Sequence of chain 22.A:
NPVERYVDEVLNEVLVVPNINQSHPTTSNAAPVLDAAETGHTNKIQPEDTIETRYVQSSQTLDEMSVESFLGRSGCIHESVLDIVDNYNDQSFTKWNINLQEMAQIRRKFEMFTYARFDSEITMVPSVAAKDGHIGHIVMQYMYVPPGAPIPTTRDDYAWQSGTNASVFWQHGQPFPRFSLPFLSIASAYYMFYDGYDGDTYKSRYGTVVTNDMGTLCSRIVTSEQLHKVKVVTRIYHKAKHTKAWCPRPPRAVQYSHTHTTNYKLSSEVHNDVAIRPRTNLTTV

The small molecule below binds the protein below.
Small molecule (SMILES): Cc1cc(CCCOc2c(C)cc(-c3coc(C)n3)cc2C)on1

Binding-site contacts:
Ligand atom C4 contacts residue TYR190 of chain 22.A at 3.8 Å (hydrophobic).
Ligand atom CM6 contacts residue TYR144 of chain 22.A at 3.7 Å (hydrophobic).
Ligand atom C6B contacts residue LEU181 of chain 22.A at 3.3 Å (hydrophobic).
Ligand atom C6B contacts residue ILE98 of chain 22.A at 3.6 Å (hydrophobic).
Ligand atom N3A contacts residue PHE179 of chain 22.A at 3.0 Å.
Ligand atom C4A contacts residue TYR144 of chain 22.A at 3.8 Å (hydrophobic).
Ligand atom C2B contacts residue ILE122 of chain 22.A at 3.9 Å (hydrophobic).
Ligand atom C4B contacts residue PHE179 of chain 22.A at 3.9 Å (hydrophobic).
Ligand atom C1A contacts residue PHE179 of chain 22.A at 3.5 Å (hydrophobic).
Ligand atom N2 contacts residue MET214 of chain 22.A at 3.8 Å.
Ligand atom O1B contacts residue ILE98 of chain 22.A at 2.9 Å.
Ligand atom N2 contacts residue LEU100 of chain 22.A at 3.8 Å.
Ligand atom CM4 contacts residue PHE179 of chain 22.A at 3.9 Å (hydrophobic).
Ligand atom C1C contacts residue MET214 of chain 22.A at 3.7 Å (hydrophobic).
Ligand atom CM4 contacts residue VAL168 of chain 22.A at 3.5 Å (hydrophobic).
Ligand atom C2A contacts residue TYR144 of chain 22.A at 3.7 Å (hydrophobic).
Ligand atom CM6 contacts residue LEU181 of chain 22.A at 3.7 Å (hydrophobic).
Ligand atom CM3 contacts residue TYR190 of chain 22.A at 3.9 Å (hydrophobic).
Ligand atom C4B contacts residue LEU181 of chain 22.A at 3.8 Å (hydrophobic).
Ligand atom O5A contacts residue TYR144 of chain 22.A at 3.1 Å.
Ligand atom C1A contacts residue TYR144 of chain 22.A at 3.1 Å (hydrophobic).
Ligand atom C5B contacts residue TYR144 of chain 22.A at 3.6 Å (hydrophobic).
Ligand atom C5 contacts residue MET214 of chain 22.A at 3.6 Å (hydrophobic).
Ligand atom C1B contacts residue ILE98 of chain 22.A at 3.6 Å (hydrophobic).
Ligand atom CM2 contacts residue ILE122 of chain 22.A at 3.7 Å (hydrophobic).
Ligand atom C2A contacts residue PHE179 of chain 22.A at 3.3 Å (hydrophobic).
Ligand atom O5A contacts residue PHE179 of chain 22.A at 3.7 Å.
Ligand atom O1 contacts residue MET214 of chain 22.A at 3.2 Å.
Ligand atom N3A contacts residue LEU217 of chain 22.A at 3.4 Å.
Ligand atom C2B contacts residue ILE98 of chain 22.A at 3.9 Å (hydrophobic).
Ligand atom C1B contacts residue LEU181 of chain 22.A at 3.8 Å (hydrophobic).
Ligand atom C2C contacts residue ILE98 of chain 22.A at 4.0 Å (hydrophobic).
Ligand atom CM6 contacts residue LEU184 of chain 22.A at 3.4 Å (hydrophobic).
Ligand atom CM2 contacts residue ILE236 of chain 22.A at 4.0 Å (hydrophobic).
Ligand atom O5A contacts residue ALA166 of chain 22.A at 3.9 Å.
Ligand atom CM4 contacts residue TYR142 of chain 22.A at 3.1 Å (hydrophobic).
Ligand atom C3 contacts residue LEU100 of chain 22.A at 3.9 Å (hydrophobic).
Ligand atom O1 contacts residue LEU100 of chain 22.A at 4.0 Å.
Ligand atom C4A contacts residue PHE179 of chain 22.A at 3.3 Å (hydrophobic).
Ligand atom C5B contacts residue LEU181 of chain 22.A at 3.3 Å (hydrophobic).

Sequence of chain 22.C:
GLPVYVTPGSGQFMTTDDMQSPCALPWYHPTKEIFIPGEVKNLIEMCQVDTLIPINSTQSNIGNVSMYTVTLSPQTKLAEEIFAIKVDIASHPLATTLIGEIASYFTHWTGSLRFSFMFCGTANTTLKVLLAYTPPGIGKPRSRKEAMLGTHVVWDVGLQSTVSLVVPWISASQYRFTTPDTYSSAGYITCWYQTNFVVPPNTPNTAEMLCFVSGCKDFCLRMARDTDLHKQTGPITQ